Sequence of chain 1.A:
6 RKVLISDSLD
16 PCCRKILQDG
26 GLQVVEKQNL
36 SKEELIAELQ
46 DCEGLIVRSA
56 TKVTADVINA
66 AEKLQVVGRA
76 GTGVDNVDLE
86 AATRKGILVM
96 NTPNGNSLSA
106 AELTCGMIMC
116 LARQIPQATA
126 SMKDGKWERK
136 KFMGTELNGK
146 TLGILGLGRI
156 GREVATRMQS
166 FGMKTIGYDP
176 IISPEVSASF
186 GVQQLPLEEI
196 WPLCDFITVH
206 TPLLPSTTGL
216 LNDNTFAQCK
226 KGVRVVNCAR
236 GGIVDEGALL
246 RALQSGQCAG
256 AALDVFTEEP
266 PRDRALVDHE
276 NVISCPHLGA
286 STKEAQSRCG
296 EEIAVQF

Binding-site contacts:
Ligand atom C10 contacts residue LEU209 of chain 1.A at 3.8 Å (hydrophobic).
Ligand atom C3 contacts residue PRO175 of chain 1.A at 3.6 Å (hydrophobic).
Ligand atom C12 contacts residue THR206 of chain 1.A at 3.7 Å.
Ligand atom C3 contacts residue THR206 of chain 1.A at 3.7 Å.
Ligand atom C15 contacts residue LEU215 of chain 1.A at 3.7 Å (hydrophobic).
Ligand atom C10 contacts residue ILE176 of chain 1.A at 3.9 Å (hydrophobic).
Ligand atom C6 contacts residue ASP174 of chain 1.A at 3.8 Å.
Ligand atom C23 contacts residue HIS205 of chain 1.A at 3.5 Å.
Ligand atom O8 contacts residue PRO207 of chain 1.A at 3.2 Å.
Ligand atom C15 contacts residue TYR173 of chain 1.A at 3.7 Å (hydrophobic).
Ligand atom C22 contacts residue HIS205 of chain 1.A at 3.3 Å.
Ligand atom C12 contacts residue GLY151 of chain 1.A at 3.6 Å.
Ligand atom C7 contacts residue PRO175 of chain 1.A at 3.5 Å (hydrophobic).
Ligand atom C15 contacts residue LEU192 of chain 1.A at 4.0 Å (hydrophobic).
Ligand atom C18 contacts residue ILE177 of chain 1.A at 3.6 Å (hydrophobic).
Ligand atom N2 contacts residue PRO175 of chain 1.A at 4.0 Å.
Ligand atom N9 contacts residue ASP174 of chain 1.A at 2.9 Å (salt-bridge).
Ligand atom C1 contacts residue ASP174 of chain 1.A at 3.9 Å.
Ligand atom C11 contacts residue THR212 of chain 1.A at 3.9 Å.
Ligand atom C5 contacts residue PRO175 of chain 1.A at 3.3 Å (hydrophobic).
Ligand atom C3 contacts residue ASP174 of chain 1.A at 3.3 Å.
Ligand atom C16 contacts residue ASP174 of chain 1.A at 3.7 Å.
Ligand atom C14 contacts residue GLY151 of chain 1.A at 3.9 Å.
Ligand atom C14 contacts residue LEU150 of chain 1.A at 3.7 Å (hydrophobic).
Ligand atom C7 contacts residue THR206 of chain 1.A at 3.7 Å.
Ligand atom C23 contacts residue PRO207 of chain 1.A at 3.9 Å (hydrophobic).
Ligand atom C18 contacts residue ASP174 of chain 1.A at 3.4 Å.
Ligand atom C5 contacts residue THR206 of chain 1.A at 3.7 Å.
Ligand atom C22 contacts residue PRO207 of chain 1.A at 3.9 Å (hydrophobic).
Ligand atom C12 contacts residue TYR173 of chain 1.A at 3.4 Å (hydrophobic).
Ligand atom N4 contacts residue THR212 of chain 1.A at 3.7 Å.
Ligand atom O26 contacts residue ILE155 of chain 1.A at 4.0 Å.
Ligand atom C12 contacts residue PRO175 of chain 1.A at 3.8 Å (hydrophobic).
Ligand atom N4 contacts residue PRO175 of chain 1.A at 3.6 Å.
Ligand atom C13 contacts residue LEU215 of chain 1.A at 3.6 Å (hydrophobic).
Ligand atom C14 contacts residue TYR173 of chain 1.A at 3.2 Å (hydrophobic).
Ligand atom C6 contacts residue PRO207 of chain 1.A at 3.7 Å (hydrophobic).
Ligand atom C18 contacts residue GLY153 of chain 1.A at 3.8 Å.
Ligand atom O8 contacts residue ILE176 of chain 1.A at 3.4 Å.
Ligand atom C6 contacts residue ILE176 of chain 1.A at 3.6 Å (hydrophobic).

The small molecule below binds the protein below.
Small molecule (SMILES): C[C@@H](NC(=O)c1cc(-c2ccccc2)nn1C)c1ccc(C(=O)O)cc1